Sequence of chain 1.A:
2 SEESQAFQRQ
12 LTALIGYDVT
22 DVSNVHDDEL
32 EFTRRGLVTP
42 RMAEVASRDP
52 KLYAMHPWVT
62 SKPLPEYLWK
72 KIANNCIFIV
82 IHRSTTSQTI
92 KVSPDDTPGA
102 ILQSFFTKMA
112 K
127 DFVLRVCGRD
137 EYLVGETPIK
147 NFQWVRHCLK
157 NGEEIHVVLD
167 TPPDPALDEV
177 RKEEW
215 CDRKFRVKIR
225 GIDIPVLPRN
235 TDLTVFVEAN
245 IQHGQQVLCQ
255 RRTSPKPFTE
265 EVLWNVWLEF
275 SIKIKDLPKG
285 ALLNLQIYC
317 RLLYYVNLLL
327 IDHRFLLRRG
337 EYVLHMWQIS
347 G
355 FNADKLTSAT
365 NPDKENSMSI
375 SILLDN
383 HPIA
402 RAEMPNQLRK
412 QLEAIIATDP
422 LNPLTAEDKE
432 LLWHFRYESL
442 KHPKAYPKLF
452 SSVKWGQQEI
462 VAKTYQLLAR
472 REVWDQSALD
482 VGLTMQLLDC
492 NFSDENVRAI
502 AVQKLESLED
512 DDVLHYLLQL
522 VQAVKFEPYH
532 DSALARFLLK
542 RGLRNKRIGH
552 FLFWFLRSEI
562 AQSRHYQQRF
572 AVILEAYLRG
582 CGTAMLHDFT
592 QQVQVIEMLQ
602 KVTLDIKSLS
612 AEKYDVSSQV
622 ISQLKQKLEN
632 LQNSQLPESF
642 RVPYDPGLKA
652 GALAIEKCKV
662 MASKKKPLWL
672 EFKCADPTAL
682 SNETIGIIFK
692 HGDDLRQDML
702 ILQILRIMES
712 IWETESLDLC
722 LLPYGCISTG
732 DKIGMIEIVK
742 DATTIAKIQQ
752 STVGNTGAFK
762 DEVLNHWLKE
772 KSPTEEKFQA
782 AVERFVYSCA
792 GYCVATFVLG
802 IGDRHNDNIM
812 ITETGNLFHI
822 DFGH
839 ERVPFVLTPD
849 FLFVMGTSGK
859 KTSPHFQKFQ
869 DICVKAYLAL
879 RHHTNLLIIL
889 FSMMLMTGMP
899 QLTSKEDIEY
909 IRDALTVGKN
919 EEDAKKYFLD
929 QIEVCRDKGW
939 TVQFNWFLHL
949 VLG

This protein binds this small molecule.
Small molecule (SMILES): COc1ccc2c(nc(NC(=O)c3cccnc3)[n+]3cc[nH]c23)c1OC

Binding-site contacts:
Ligand atom CAX contacts residue ILE737 of chain 1.A at 3.7 Å (hydrophobic).
Ligand atom OAU contacts residue ILE689 of chain 1.A at 3.8 Å.
Ligand atom NAR contacts residue TYR725 of chain 1.A at 3.6 Å.
Ligand atom CAW contacts residue LYS691 of chain 1.A at 3.6 Å.
Ligand atom NAN contacts residue ILE821 of chain 1.A at 3.7 Å.
Ligand atom CAY contacts residue ALA743 of chain 1.A at 3.6 Å (hydrophobic).
Ligand atom NAA contacts residue VAL740 of chain 1.A at 2.9 Å (h-bond).
Ligand atom NAA contacts residue ILE739 of chain 1.A at 3.8 Å.
Ligand atom CAC contacts residue TRP670 of chain 1.A at 3.8 Å (hydrophobic).
Ligand atom NAA contacts residue PHE819 of chain 1.A at 3.9 Å.
Ligand atom CAX contacts residue ASP822 of chain 1.A at 3.1 Å.
Ligand atom CAB contacts residue PHE819 of chain 1.A at 3.7 Å (hydrophobic).
Ligand atom CAI contacts residue TRP670 of chain 1.A at 3.4 Å (hydrophobic).
Ligand atom CAQ contacts residue ILE737 of chain 1.A at 3.8 Å (hydrophobic).
Ligand atom CAI contacts residue MET811 of chain 1.A at 3.5 Å (hydrophobic).
Ligand atom CAO contacts residue ILE821 of chain 1.A at 3.4 Å (hydrophobic).
Ligand atom CAQ contacts residue ASP822 of chain 1.A at 3.8 Å.
Ligand atom NAA contacts residue GLU738 of chain 1.A at 3.6 Å.
Ligand atom OAU contacts residue ILE821 of chain 1.A at 3.5 Å.
Ligand atom CAH contacts residue GLU738 of chain 1.A at 3.2 Å.
Ligand atom CAB contacts residue VAL740 of chain 1.A at 3.5 Å (hydrophobic).
Ligand atom CAB contacts residue TYR725 of chain 1.A at 3.7 Å (hydrophobic).
Ligand atom NAR contacts residue ILE737 of chain 1.A at 3.6 Å.
Ligand atom CAC contacts residue ALA743 of chain 1.A at 3.8 Å (hydrophobic).
Ligand atom CAC contacts residue MET811 of chain 1.A at 3.6 Å (hydrophobic).
Ligand atom CAQ contacts residue TYR725 of chain 1.A at 3.5 Å (hydrophobic).
Ligand atom CAH contacts residue TYR725 of chain 1.A at 3.6 Å (hydrophobic).
Ligand atom CAE contacts residue MET811 of chain 1.A at 3.6 Å (hydrophobic).
Ligand atom OAS contacts residue TRP670 of chain 1.A at 3.4 Å.
Ligand atom CAD contacts residue MET811 of chain 1.A at 3.7 Å (hydrophobic).
Ligand atom CAJ contacts residue MET811 of chain 1.A at 3.7 Å (hydrophobic).
Ligand atom CAY contacts residue TRP670 of chain 1.A at 3.7 Å (hydrophobic).
Ligand atom NAR contacts residue ASP822 of chain 1.A at 3.7 Å.
Ligand atom CAW contacts residue ASP822 of chain 1.A at 3.4 Å.
Ligand atom CAM contacts residue ILE689 of chain 1.A at 3.7 Å (hydrophobic).
Ligand atom NAG contacts residue GLU738 of chain 1.A at 3.8 Å.
Ligand atom CAB contacts residue GLU738 of chain 1.A at 3.0 Å.
Ligand atom CAK contacts residue MET811 of chain 1.A at 3.6 Å (hydrophobic).
Ligand atom NAL contacts residue ILE689 of chain 1.A at 3.5 Å.
Ligand atom CAD contacts residue VAL740 of chain 1.A at 3.5 Å (hydrophobic).